Binding-site contacts:
Ligand atom CA contacts residue PRO48 of chain 48.O at 4.2 Å (hydrophobic).
Ligand atom NH2 contacts residue THR602 of chain 48.O at 4.4 Å.
Ligand atom CB contacts residue ALA34 of chain 48.N at 4.3 Å (hydrophobic).
Ligand atom NH1 contacts residue PHE31 of chain 48.N at 3.0 Å.
Ligand atom CA contacts residue PRO52 of chain 48.O at 4.1 Å (hydrophobic).
Ligand atom CZ contacts residue PHE31 of chain 48.N at 4.2 Å (hydrophobic).
Ligand atom CD1 contacts residue TYR38 of chain 48.N at 4.4 Å (hydrophobic).
Ligand atom CG contacts residue TYR38 of chain 48.N at 3.7 Å (hydrophobic).
Ligand atom C contacts residue PRO52 of chain 48.O at 4.2 Å (hydrophobic).
Ligand atom O contacts residue PRO52 of chain 48.O at 4.0 Å.
Ligand atom CD2 contacts residue TYR38 of chain 48.N at 3.8 Å (hydrophobic).
Ligand atom N contacts residue PRO52 of chain 48.O at 4.0 Å.
Ligand atom CB contacts residue PRO52 of chain 48.O at 3.8 Å (hydrophobic).
Ligand atom CB contacts residue VAL56 of chain 48.O at 4.2 Å (hydrophobic).
Ligand atom CD2 contacts residue ASP55 of chain 48.O at 3.8 Å.
Ligand atom NH1 contacts residue MET606 of chain 48.O at 4.0 Å.
Ligand atom CE2 contacts residue THR599 of chain 48.O at 4.2 Å.
Ligand atom CA contacts residue VAL50 of chain 48.O at 3.0 Å (hydrophobic).
Ligand atom O contacts residue GLY17 of chain 48.O at 4.0 Å.
Ligand atom CD1 contacts residue ALA34 of chain 48.N at 4.3 Å (hydrophobic).
Ligand atom N contacts residue VAL50 of chain 48.O at 3.6 Å (h-bond).
Ligand atom CB contacts residue THR49 of chain 48.O at 4.0 Å.
Ligand atom CD2 contacts residue HIS54 of chain 48.O at 4.4 Å.
Ligand atom O contacts residue VAL50 of chain 48.O at 3.7 Å.
Ligand atom O contacts residue ALA34 of chain 48.N at 4.1 Å.
Ligand atom CB contacts residue TYR38 of chain 48.N at 3.6 Å (hydrophobic).
Ligand atom OG1 contacts residue PRO48 of chain 48.O at 3.1 Å.
Ligand atom O contacts residue THR49 of chain 48.O at 4.2 Å.
Ligand atom NH1 contacts residue GLY27 of chain 48.N at 4.4 Å.
Ligand atom N contacts residue VAL50 of chain 48.O at 4.2 Å.
Ligand atom CD2 contacts residue VAL56 of chain 48.O at 3.8 Å (hydrophobic).
Ligand atom C contacts residue PRO48 of chain 48.O at 3.9 Å (hydrophobic).
Ligand atom O contacts residue PRO48 of chain 48.O at 3.4 Å.
Ligand atom CE2 contacts residue ASP55 of chain 48.O at 3.6 Å.
Ligand atom OG1 contacts residue THR49 of chain 48.O at 4.2 Å.
Ligand atom CZ contacts residue PHE31 of chain 48.N at 4.3 Å (hydrophobic).
Ligand atom CA contacts residue ALA51 of chain 48.O at 4.4 Å (hydrophobic).
Ligand atom NH2 contacts residue MET606 of chain 48.O at 4.2 Å.
Ligand atom C contacts residue VAL50 of chain 48.O at 3.6 Å (hydrophobic).
Ligand atom CB contacts residue PRO48 of chain 48.O at 3.9 Å (hydrophobic).

Sequence of chain 48.P:
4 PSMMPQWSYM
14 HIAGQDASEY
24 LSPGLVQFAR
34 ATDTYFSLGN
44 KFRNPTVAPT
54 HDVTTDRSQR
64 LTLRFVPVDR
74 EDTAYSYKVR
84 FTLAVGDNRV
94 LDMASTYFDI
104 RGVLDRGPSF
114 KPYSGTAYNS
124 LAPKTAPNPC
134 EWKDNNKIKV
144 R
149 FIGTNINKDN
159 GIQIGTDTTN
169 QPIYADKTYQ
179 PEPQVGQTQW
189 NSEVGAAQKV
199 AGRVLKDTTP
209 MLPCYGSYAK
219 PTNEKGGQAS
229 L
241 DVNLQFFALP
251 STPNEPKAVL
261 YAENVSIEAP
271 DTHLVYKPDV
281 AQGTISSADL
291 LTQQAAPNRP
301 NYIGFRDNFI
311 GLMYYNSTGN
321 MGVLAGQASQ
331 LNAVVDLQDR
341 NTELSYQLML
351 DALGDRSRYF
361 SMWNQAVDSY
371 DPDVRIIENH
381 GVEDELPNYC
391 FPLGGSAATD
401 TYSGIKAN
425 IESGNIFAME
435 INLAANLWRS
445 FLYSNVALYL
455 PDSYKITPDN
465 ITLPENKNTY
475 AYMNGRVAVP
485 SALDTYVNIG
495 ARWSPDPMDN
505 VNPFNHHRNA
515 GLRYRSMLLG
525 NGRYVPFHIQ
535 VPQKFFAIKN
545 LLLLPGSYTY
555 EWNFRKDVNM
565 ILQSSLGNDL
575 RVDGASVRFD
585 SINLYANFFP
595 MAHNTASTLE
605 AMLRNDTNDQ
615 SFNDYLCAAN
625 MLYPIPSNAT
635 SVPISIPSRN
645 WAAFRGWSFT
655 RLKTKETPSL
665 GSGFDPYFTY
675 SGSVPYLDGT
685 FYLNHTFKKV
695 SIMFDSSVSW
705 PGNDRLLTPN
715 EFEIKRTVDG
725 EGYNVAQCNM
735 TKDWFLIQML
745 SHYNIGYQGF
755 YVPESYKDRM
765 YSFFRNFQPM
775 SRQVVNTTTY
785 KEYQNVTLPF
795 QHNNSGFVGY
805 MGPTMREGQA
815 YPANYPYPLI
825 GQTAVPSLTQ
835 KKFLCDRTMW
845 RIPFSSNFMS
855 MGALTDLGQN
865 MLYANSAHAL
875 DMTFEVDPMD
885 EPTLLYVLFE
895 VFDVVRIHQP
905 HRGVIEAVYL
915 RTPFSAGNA

Sequence of chain 48.O:
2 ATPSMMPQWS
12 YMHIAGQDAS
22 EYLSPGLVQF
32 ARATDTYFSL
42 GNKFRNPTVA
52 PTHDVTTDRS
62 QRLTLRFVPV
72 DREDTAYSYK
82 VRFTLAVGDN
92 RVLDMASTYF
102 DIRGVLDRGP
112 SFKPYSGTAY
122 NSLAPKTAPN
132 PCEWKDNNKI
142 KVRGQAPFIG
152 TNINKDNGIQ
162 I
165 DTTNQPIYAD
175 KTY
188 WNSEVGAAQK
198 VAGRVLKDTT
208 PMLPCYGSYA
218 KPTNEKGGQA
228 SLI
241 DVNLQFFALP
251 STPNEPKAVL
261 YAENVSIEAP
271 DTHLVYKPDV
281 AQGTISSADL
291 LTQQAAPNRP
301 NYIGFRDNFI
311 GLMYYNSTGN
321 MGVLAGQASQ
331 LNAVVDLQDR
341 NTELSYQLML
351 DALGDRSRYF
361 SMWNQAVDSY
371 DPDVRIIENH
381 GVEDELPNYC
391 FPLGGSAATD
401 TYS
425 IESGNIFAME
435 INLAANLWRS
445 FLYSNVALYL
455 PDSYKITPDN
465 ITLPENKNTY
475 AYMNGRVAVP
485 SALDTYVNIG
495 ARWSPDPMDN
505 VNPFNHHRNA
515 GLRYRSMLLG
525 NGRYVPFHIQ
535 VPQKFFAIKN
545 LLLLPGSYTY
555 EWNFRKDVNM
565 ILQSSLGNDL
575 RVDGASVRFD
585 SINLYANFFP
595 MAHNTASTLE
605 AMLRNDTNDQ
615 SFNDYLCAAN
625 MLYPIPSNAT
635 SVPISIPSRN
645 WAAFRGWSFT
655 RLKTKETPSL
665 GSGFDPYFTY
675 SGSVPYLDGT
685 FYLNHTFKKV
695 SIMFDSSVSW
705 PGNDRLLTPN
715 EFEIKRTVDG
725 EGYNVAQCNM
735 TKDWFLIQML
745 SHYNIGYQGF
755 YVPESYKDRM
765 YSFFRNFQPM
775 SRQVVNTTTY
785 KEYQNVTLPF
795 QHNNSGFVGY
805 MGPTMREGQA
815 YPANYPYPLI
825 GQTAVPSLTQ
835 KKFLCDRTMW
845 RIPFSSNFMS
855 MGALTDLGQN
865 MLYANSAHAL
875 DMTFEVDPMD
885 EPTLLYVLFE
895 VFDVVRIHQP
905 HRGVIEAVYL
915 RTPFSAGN

Sequence of chain 48.N:
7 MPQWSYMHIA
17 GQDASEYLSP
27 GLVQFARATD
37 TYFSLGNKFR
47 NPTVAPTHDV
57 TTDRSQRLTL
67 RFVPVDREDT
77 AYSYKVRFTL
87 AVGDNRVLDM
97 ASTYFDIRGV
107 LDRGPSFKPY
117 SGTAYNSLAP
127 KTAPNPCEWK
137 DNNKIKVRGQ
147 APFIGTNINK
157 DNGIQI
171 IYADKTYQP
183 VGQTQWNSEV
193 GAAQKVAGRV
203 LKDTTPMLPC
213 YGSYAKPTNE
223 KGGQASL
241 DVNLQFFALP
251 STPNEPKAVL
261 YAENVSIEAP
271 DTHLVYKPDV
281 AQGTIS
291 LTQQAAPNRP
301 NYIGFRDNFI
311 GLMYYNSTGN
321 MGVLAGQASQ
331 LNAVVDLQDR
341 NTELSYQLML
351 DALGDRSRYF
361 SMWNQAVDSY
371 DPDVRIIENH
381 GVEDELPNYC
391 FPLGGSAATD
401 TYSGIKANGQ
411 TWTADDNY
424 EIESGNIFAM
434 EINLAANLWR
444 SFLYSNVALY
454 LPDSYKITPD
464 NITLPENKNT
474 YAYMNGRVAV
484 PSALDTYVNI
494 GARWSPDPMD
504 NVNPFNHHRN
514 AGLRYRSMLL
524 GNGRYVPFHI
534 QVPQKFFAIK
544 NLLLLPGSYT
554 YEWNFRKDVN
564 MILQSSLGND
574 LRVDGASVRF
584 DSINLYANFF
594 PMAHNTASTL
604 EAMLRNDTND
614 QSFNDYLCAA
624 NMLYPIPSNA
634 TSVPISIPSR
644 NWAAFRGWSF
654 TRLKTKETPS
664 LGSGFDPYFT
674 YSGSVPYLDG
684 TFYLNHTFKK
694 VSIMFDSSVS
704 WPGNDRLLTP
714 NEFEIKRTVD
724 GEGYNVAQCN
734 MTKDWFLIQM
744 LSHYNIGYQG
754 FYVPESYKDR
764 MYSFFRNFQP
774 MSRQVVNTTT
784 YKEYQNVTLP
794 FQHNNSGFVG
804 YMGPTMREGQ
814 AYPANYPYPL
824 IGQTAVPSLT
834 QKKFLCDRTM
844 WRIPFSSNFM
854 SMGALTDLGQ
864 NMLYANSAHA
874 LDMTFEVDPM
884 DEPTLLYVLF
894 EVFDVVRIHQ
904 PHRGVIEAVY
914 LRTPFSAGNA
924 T

A small-molecule ligand and the protein it binds are described below.
Small molecule (SMILES): CSCC[C@H](NC(=O)[C@H](Cc1ccccc1)NC(=O)[C@H]1CCCN1C(=O)[C@@H](N)CCCN=C(N)N)C(=O)NCC(=O)N[C@@H](C=O)[C@@H](C)O